This small molecule binds to this protein.
Small molecule (SMILES): CC(=O)N[C@H]1[C@H](O[C@H]2[C@H](O)[C@@H](NC(C)=O)CO[C@@H]2CO)O[C@H](CO)[C@@H](O)[C@@H]1O

Binding-site contacts:
Ligand atom O3 contacts residue HIS1101 of chain 1.C at 4.5 Å.
Ligand atom C5 contacts residue PHE1103 of chain 1.C at 3.6 Å (hydrophobic).
Ligand atom C8 contacts residue HIS1101 of chain 1.C at 4.3 Å.
Ligand atom C3 contacts residue HIS1101 of chain 1.C at 3.7 Å.
Ligand atom C1 contacts residue HIS1101 of chain 1.C at 3.9 Å.
Ligand atom O7 contacts residue HIS1101 of chain 1.C at 3.2 Å (h-bond).
Ligand atom O4 contacts residue HIS1101 of chain 1.C at 3.7 Å.
Ligand atom C6 contacts residue PHE1103 of chain 1.C at 3.4 Å (hydrophobic).
Ligand atom C7 contacts residue ASN1098 of chain 1.C at 3.2 Å.
Ligand atom C3 contacts residue ASN1098 of chain 1.C at 3.8 Å.
Ligand atom C2 contacts residue HIS1101 of chain 1.C at 4.3 Å.
Ligand atom C2 contacts residue ASN1098 of chain 1.C at 2.5 Å.
Ligand atom C1 contacts residue ASN1098 of chain 1.C at 1.4 Å.
Ligand atom C1 contacts residue PHE1103 of chain 1.C at 4.2 Å (hydrophobic).
Ligand atom N2 contacts residue THR1100 of chain 1.C at 4.0 Å.
Ligand atom C4 contacts residue HIS1101 of chain 1.C at 4.0 Å.
Ligand atom C5 contacts residue HIS1101 of chain 1.C at 3.7 Å.
Ligand atom O5 contacts residue ASN1098 of chain 1.C at 2.4 Å (h-bond).
Ligand atom C4 contacts residue ASN1098 of chain 1.C at 4.2 Å.
Ligand atom O5 contacts residue HIS1101 of chain 1.C at 4.3 Å.
Ligand atom C5 contacts residue ASN1098 of chain 1.C at 3.7 Å.
Ligand atom O5 contacts residue PHE1103 of chain 1.C at 3.5 Å.
Ligand atom O7 contacts residue ASN1098 of chain 1.C at 3.1 Å (h-bond).
Ligand atom C8 contacts residue THR1100 of chain 1.C at 3.9 Å.
Ligand atom N2 contacts residue ASN1098 of chain 1.C at 2.9 Å (h-bond).
Ligand atom C7 contacts residue HIS1101 of chain 1.C at 4.0 Å.
Ligand atom C8 contacts residue ASN1098 of chain 1.C at 3.4 Å.

Sequence of chain 1.C:
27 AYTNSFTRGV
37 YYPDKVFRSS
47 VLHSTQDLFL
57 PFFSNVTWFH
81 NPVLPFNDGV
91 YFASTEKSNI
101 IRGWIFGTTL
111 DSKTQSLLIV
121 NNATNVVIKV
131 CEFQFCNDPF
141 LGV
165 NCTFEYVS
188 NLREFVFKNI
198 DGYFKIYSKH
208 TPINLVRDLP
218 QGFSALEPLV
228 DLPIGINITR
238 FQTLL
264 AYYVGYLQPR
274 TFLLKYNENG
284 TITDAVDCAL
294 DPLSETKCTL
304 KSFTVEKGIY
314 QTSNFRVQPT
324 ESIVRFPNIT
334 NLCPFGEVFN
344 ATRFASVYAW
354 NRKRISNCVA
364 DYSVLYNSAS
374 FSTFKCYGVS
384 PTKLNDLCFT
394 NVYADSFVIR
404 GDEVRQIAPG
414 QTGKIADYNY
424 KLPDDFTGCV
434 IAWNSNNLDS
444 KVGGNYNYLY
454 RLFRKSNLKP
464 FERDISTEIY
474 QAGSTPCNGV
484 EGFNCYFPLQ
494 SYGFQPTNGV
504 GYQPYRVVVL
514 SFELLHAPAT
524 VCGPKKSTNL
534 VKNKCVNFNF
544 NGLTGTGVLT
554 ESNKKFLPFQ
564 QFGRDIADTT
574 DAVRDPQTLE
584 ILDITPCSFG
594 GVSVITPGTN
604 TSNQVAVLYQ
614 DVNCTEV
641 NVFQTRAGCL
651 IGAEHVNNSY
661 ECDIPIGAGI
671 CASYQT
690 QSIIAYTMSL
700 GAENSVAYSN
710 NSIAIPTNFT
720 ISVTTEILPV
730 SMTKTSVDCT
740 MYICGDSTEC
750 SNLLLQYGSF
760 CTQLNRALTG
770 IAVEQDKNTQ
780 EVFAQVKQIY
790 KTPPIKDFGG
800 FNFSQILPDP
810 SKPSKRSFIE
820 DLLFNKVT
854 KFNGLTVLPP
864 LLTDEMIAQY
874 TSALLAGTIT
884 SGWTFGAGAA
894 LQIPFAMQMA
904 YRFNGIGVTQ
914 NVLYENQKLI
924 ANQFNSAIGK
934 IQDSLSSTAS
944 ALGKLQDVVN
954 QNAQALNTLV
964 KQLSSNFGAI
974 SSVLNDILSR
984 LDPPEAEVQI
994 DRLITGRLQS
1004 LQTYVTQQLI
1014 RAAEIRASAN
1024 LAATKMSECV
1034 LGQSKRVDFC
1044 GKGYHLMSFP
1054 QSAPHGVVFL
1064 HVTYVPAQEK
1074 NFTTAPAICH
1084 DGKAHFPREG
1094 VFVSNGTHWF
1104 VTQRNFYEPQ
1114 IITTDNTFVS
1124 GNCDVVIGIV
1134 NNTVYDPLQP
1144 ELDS